The small molecule below binds the protein below.
Small molecule (SMILES): O=Cc1ccc(CO)o1

Sequence of chain 3.C:
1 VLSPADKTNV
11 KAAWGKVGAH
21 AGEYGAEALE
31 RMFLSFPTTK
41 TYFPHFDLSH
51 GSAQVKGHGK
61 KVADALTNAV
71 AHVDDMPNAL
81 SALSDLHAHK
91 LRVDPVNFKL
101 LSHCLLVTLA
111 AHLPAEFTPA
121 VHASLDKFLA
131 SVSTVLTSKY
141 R

Binding-site contacts:
Ligand atom C4 contacts residue ALA130 of chain 3.C at 4.0 Å (hydrophobic).
Ligand atom C7 contacts residue SER131 of chain 3.C at 4.4 Å.
Ligand atom C2 contacts residue VAL1 of chain 3.C at 2.5 Å (hydrophobic).
Ligand atom C6 contacts residue SER131 of chain 3.C at 4.4 Å.
Ligand atom C2 contacts residue SER131 of chain 3.C at 3.6 Å.
Ligand atom C4 contacts residue VAL1 of chain 3.C at 4.2 Å (hydrophobic).
Ligand atom O3 contacts residue VAL1 of chain 3.C at 3.1 Å (h-bond).
Ligand atom O8 contacts residue SER131 of chain 3.C at 3.9 Å.
Ligand atom O3 contacts residue SER131 of chain 3.C at 3.5 Å (h-bond).
Ligand atom C1 contacts residue LEU2 of chain 3.C at 3.5 Å (hydrophobic).
Ligand atom C4 contacts residue SER131 of chain 3.C at 4.3 Å.
Ligand atom O8 contacts residue ALA130 of chain 3.C at 3.6 Å (h-bond).
Ligand atom C6 contacts residue LYS127 of chain 3.C at 4.1 Å.
Ligand atom C1 contacts residue VAL1 of chain 3.C at 1.4 Å (hydrophobic).
Ligand atom C2 contacts residue LYS127 of chain 3.C at 4.3 Å.
Ligand atom C7 contacts residue THR134 of chain 3.C at 3.6 Å.
Ligand atom C5 contacts residue ALA130 of chain 3.C at 3.8 Å (hydrophobic).
Ligand atom C1 contacts residue LYS127 of chain 3.C at 4.2 Å.
Ligand atom C7 contacts residue ALA130 of chain 3.C at 4.0 Å (hydrophobic).
Ligand atom C1 contacts residue SER131 of chain 3.C at 3.6 Å.
Ligand atom C2 contacts residue LEU2 of chain 3.C at 4.5 Å (hydrophobic).
Ligand atom C6 contacts residue VAL1 of chain 3.C at 3.5 Å (hydrophobic).
Ligand atom O8 contacts residue THR134 of chain 3.C at 2.6 Å (h-bond).